The protein below binds the small molecule below.
Small molecule (SMILES): CC(=O)N[C@H]1[C@H](O[C@H]2[C@H](O)[C@@H](NC(C)=O)CO[C@@H]2CO)O[C@H](CO)[C@@H](O[C@@H]2O[C@H](CO[C@H]3O[C@H](CO)[C@@H](O)[C@H](O[C@H]4O[C@H](CO)[C@@H](O)[C@H](O)[C@@H]4O)[C@@H]3O)[C@@H](O)[C@H](O[C@H]3O[C@H](CO)[C@@H](O)[C@H](O)[C@@H]3O[C@H]3O[C@H](CO)[C@@H](O)[C@H](O)[C@@H]3O[C@H]3O[C@H](CO)[C@@H](O)[C@H](O)[C@@H]3O)[C@@H]2O)[C@@H]1O

Sequence of chain 1.A:
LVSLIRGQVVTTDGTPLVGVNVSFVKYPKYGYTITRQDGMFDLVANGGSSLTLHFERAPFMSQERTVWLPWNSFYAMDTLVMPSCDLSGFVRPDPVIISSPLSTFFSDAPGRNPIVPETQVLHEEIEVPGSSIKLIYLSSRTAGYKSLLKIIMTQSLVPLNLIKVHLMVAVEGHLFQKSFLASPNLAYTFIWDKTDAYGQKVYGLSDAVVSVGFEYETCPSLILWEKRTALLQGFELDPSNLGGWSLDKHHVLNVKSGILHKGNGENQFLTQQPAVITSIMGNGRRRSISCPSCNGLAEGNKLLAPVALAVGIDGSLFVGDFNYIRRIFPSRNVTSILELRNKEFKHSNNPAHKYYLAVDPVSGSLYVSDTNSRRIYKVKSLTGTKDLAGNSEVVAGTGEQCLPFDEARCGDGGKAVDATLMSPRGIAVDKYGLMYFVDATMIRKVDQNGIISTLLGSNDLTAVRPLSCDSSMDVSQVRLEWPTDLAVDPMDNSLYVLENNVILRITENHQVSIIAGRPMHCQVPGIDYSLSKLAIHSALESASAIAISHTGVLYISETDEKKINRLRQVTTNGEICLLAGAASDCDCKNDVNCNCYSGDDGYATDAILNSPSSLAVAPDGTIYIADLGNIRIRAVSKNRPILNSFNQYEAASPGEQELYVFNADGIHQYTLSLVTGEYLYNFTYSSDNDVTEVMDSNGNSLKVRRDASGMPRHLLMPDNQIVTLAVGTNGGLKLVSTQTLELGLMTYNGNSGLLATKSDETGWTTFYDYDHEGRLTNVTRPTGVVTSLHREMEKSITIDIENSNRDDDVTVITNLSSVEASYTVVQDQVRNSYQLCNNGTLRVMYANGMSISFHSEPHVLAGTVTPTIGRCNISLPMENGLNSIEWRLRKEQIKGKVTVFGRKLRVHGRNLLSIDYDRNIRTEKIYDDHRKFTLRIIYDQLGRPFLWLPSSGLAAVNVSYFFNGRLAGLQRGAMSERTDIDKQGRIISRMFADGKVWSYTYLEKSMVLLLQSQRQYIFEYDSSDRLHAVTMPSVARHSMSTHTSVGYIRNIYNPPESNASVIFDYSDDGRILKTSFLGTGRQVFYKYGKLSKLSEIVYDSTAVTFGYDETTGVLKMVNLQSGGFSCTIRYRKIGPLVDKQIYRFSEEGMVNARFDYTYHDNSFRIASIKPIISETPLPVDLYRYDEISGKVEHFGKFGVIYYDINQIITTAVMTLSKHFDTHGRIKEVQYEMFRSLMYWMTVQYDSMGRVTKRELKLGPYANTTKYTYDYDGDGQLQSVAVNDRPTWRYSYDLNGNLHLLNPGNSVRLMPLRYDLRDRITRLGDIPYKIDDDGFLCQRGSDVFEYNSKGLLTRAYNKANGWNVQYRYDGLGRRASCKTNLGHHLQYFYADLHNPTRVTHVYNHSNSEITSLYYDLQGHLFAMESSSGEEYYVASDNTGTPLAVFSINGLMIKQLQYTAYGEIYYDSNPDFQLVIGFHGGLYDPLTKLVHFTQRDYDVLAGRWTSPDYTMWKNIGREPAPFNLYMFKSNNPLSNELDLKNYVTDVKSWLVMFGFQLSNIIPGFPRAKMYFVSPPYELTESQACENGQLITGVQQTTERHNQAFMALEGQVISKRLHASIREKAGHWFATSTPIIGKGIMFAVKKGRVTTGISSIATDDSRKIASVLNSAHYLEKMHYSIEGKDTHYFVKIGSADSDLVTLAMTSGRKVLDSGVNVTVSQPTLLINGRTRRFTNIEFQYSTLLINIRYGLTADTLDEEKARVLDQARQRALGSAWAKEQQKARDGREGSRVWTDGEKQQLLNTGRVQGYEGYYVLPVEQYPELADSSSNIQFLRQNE

Binding-site contacts:
Ligand atom C6 contacts residue SER1467 of chain 1.A at 3.5 Å.
Ligand atom C4 contacts residue SER1467 of chain 1.A at 3.7 Å.
Ligand atom C5 contacts residue ASN1468 of chain 1.A at 3.8 Å.
Ligand atom O6 contacts residue ASP1470 of chain 1.A at 3.1 Å (salt-bridge).
Ligand atom O7 contacts residue GLN1472 of chain 1.A at 3.0 Å (h-bond).
Ligand atom O5 contacts residue ASN1403 of chain 1.A at 2.3 Å (h-bond).
Ligand atom O5 contacts residue ASP1470 of chain 1.A at 4.0 Å.
Ligand atom C7 contacts residue ASN1403 of chain 1.A at 3.6 Å.
Ligand atom O6 contacts residue SER1467 of chain 1.A at 4.0 Å.
Ligand atom C6 contacts residue ASN1468 of chain 1.A at 3.7 Å.
Ligand atom C7 contacts residue GLN1472 of chain 1.A at 3.8 Å.
Ligand atom C8 contacts residue LEU1385 of chain 1.A at 3.9 Å (hydrophobic).
Ligand atom O6 contacts residue PHE1471 of chain 1.A at 3.4 Å.
Ligand atom O4 contacts residue ASN1468 of chain 1.A at 3.4 Å.
Ligand atom O3 contacts residue GLN1472 of chain 1.A at 3.7 Å.
Ligand atom C6 contacts residue ASP1470 of chain 1.A at 3.5 Å.
Ligand atom O3 contacts residue MET1451 of chain 1.A at 3.8 Å.
Ligand atom O5 contacts residue SER1405 of chain 1.A at 3.0 Å (h-bond).
Ligand atom O4 contacts residue ILE1452 of chain 1.A at 3.4 Å (h-bond).
Ligand atom C1 contacts residue ASN1403 of chain 1.A at 1.4 Å.
Ligand atom C3 contacts residue GLN1472 of chain 1.A at 3.9 Å.
Ligand atom O3 contacts residue ASP1470 of chain 1.A at 3.8 Å.
Ligand atom C1 contacts residue SER1405 of chain 1.A at 3.4 Å.
Ligand atom O4 contacts residue SER1467 of chain 1.A at 2.8 Å (h-bond).
Ligand atom N2 contacts residue GLN1472 of chain 1.A at 3.8 Å.
Ligand atom O5 contacts residue ASN1406 of chain 1.A at 3.3 Å (h-bond).
Ligand atom C2 contacts residue ASN1403 of chain 1.A at 2.4 Å.
Ligand atom C5 contacts residue ASN1403 of chain 1.A at 3.6 Å.
Ligand atom C5 contacts residue SER1405 of chain 1.A at 3.3 Å.
Ligand atom C8 contacts residue ASN1403 of chain 1.A at 3.8 Å.
Ligand atom C5 contacts residue ASP1470 of chain 1.A at 3.5 Å.
Ligand atom C3 contacts residue ILE1452 of chain 1.A at 4.0 Å (hydrophobic).
Ligand atom C3 contacts residue ASN1403 of chain 1.A at 3.8 Å.
Ligand atom N2 contacts residue ASN1403 of chain 1.A at 3.0 Å (h-bond).
Ligand atom C6 contacts residue SER1405 of chain 1.A at 3.7 Å.
Ligand atom C6 contacts residue ASN1406 of chain 1.A at 3.9 Å.
Ligand atom O5 contacts residue ASN1468 of chain 1.A at 3.7 Å.
Ligand atom C1 contacts residue ASN1468 of chain 1.A at 3.9 Å.
Ligand atom O6 contacts residue SER1405 of chain 1.A at 3.9 Å.
Ligand atom C1 contacts residue ASN1406 of chain 1.A at 4.0 Å.